Binding-site contacts:
Ligand atom N5 contacts residue GLY263 of chain 1.A at 3.5 Å.
Ligand atom N1 contacts residue ASP104 of chain 1.A at 2.7 Å (salt-bridge).
Ligand atom N1 contacts residue ASP158 of chain 1.A at 2.9 Å (salt-bridge).
Ligand atom C5 contacts residue ASP104 of chain 1.A at 3.5 Å.
Ligand atom C13 contacts residue LEU233 of chain 1.A at 3.6 Å (hydrophobic).
Ligand atom O contacts residue GLY231 of chain 1.A at 3.3 Å.
Ligand atom N4 contacts residue TYR108 of chain 1.A at 3.4 Å (h-bond).
Ligand atom N2 contacts residue ASP104 of chain 1.A at 2.8 Å (salt-bridge).
Ligand atom C1 contacts residue MET262 of chain 1.A at 3.6 Å (hydrophobic).
Ligand atom N contacts residue ASP158 of chain 1.A at 2.8 Å (salt-bridge).
Ligand atom C15 contacts residue TYR108 of chain 1.A at 3.6 Å (hydrophobic).
Ligand atom O contacts residue GLY232 of chain 1.A at 2.8 Å (h-bond).
Ligand atom N5 contacts residue TYR108 of chain 1.A at 3.4 Å.
Ligand atom C12 contacts residue TYR108 of chain 1.A at 3.5 Å (hydrophobic).
Ligand atom C14 contacts residue TYR108 of chain 1.A at 3.3 Å (hydrophobic).
Ligand atom C4 contacts residue TYR108 of chain 1.A at 3.5 Å (hydrophobic).
Ligand atom C3 contacts residue TYR108 of chain 1.A at 3.6 Å (hydrophobic).
Ligand atom C14 contacts residue ALA234 of chain 1.A at 3.6 Å (hydrophobic).
Ligand atom C1 contacts residue ASP104 of chain 1.A at 3.5 Å.
Ligand atom N2 contacts residue TYR108 of chain 1.A at 3.5 Å.
Ligand atom N3 contacts residue ALA234 of chain 1.A at 3.6 Å (h-bond).
Ligand atom C14 contacts residue GLY263 of chain 1.A at 3.5 Å.
Ligand atom O contacts residue GLN205 of chain 1.A at 3.0 Å (h-bond).
Ligand atom N1 contacts residue ILE203 of chain 1.A at 3.6 Å.
Ligand atom C13 contacts residue TYR108 of chain 1.A at 3.5 Å (hydrophobic).
Ligand atom C11 contacts residue TYR260 of chain 1.A at 3.2 Å (hydrophobic).
Ligand atom N3 contacts residue LEU233 of chain 1.A at 2.8 Å (h-bond).
Ligand atom C1 contacts residue ASP158 of chain 1.A at 3.6 Å.
Ligand atom C15 contacts residue GLY263 of chain 1.A at 3.7 Å.
Ligand atom N2 contacts residue MET262 of chain 1.A at 3.4 Å.
Ligand atom C2 contacts residue TYR108 of chain 1.A at 3.6 Å (hydrophobic).
Ligand atom O contacts residue ASP158 of chain 1.A at 3.5 Å (salt-bridge).
Ligand atom C7 contacts residue ASP104 of chain 1.A at 3.5 Å.
Ligand atom O contacts residue CYS160 of chain 1.A at 3.5 Å (h-bond).
Ligand atom N4 contacts residue ALA234 of chain 1.A at 2.9 Å (h-bond).
Ligand atom N4 contacts residue GLY263 of chain 1.A at 3.6 Å.
Ligand atom C contacts residue ASP158 of chain 1.A at 3.6 Å.
Ligand atom C4 contacts residue ASP104 of chain 1.A at 3.2 Å.
Ligand atom N3 contacts residue MET262 of chain 1.A at 3.6 Å.
Ligand atom C6 contacts residue ASP104 of chain 1.A at 3.4 Å.

A protein and the small-molecule ligand that binds it are described below.
Small molecule (SMILES): CNc1nc2cc3c(=O)[nH]c(N)nc3c(CCc3ccccc3)c2[nH]1

Sequence of chain 1.A:
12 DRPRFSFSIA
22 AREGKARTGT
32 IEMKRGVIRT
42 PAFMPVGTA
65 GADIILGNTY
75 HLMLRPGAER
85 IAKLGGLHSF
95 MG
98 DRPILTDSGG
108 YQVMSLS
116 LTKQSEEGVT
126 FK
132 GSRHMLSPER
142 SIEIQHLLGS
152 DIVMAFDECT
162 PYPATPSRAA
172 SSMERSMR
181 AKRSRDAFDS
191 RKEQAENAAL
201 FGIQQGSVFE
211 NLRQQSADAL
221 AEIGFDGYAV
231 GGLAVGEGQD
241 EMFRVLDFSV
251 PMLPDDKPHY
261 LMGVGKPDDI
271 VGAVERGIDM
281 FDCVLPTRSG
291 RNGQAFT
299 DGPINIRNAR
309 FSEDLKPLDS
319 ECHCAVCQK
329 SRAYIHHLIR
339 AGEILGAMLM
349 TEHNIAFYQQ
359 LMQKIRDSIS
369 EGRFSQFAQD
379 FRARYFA